Binding-site contacts:
Ligand atom C7 contacts residue ASN212 of chain 7.E at 3.9 Å.
Ligand atom C5 contacts residue ASN212 of chain 7.E at 3.7 Å.
Ligand atom C3 contacts residue ASN212 of chain 7.E at 3.8 Å.
Ligand atom N2 contacts residue ILE211 of chain 7.E at 4.3 Å.
Ligand atom N2 contacts residue ASN212 of chain 7.E at 2.9 Å (h-bond).
Ligand atom C1 contacts residue ILE211 of chain 7.E at 4.2 Å (hydrophobic).
Ligand atom C4 contacts residue ASN212 of chain 7.E at 4.2 Å.
Ligand atom C1 contacts residue ASN212 of chain 7.E at 1.4 Å.
Ligand atom O7 contacts residue ASN212 of chain 7.E at 4.5 Å.
Ligand atom C2 contacts residue ASN212 of chain 7.E at 2.4 Å.
Ligand atom O5 contacts residue ASN212 of chain 7.E at 2.4 Å (h-bond).

Sequence of chain 7.E:
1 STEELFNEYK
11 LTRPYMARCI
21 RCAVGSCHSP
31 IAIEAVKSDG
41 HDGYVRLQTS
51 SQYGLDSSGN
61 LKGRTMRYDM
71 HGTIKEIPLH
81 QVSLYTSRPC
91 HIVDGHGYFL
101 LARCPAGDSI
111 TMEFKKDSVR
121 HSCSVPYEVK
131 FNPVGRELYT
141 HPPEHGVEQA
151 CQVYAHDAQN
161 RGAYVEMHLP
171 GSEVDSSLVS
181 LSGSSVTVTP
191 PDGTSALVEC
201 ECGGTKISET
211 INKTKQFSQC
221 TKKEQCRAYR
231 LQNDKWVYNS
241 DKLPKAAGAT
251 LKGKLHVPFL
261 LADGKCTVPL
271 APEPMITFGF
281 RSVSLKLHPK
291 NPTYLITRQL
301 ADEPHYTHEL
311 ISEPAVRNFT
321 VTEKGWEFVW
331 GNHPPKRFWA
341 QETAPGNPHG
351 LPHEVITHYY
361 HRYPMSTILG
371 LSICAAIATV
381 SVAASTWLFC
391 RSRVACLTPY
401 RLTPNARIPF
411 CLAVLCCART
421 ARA

This protein binds this small molecule.
Small molecule (SMILES): CC(=O)N[C@@H]1[C@@H](O)[C@H](O)[C@@H](CO)O[C@H]1O